Binding-site contacts:
Ligand atom C2 contacts residue ASN72 of chain 1.C at 2.5 Å.
Ligand atom C5 contacts residue ASN72 of chain 1.C at 3.7 Å.
Ligand atom C4 contacts residue ASN72 of chain 1.C at 4.3 Å.
Ligand atom O5 contacts residue ASN72 of chain 1.C at 2.4 Å (h-bond).
Ligand atom C7 contacts residue ASN72 of chain 1.C at 3.2 Å.
Ligand atom N2 contacts residue ASN72 of chain 1.C at 2.9 Å (h-bond).
Ligand atom C1 contacts residue THR74 of chain 1.C at 4.5 Å.
Ligand atom C8 contacts residue ASN72 of chain 1.C at 4.0 Å.
Ligand atom C3 contacts residue ASN72 of chain 1.C at 3.8 Å.
Ligand atom O7 contacts residue ASN72 of chain 1.C at 3.1 Å (h-bond).
Ligand atom C1 contacts residue ASN72 of chain 1.C at 1.5 Å.

Sequence of chain 1.C:
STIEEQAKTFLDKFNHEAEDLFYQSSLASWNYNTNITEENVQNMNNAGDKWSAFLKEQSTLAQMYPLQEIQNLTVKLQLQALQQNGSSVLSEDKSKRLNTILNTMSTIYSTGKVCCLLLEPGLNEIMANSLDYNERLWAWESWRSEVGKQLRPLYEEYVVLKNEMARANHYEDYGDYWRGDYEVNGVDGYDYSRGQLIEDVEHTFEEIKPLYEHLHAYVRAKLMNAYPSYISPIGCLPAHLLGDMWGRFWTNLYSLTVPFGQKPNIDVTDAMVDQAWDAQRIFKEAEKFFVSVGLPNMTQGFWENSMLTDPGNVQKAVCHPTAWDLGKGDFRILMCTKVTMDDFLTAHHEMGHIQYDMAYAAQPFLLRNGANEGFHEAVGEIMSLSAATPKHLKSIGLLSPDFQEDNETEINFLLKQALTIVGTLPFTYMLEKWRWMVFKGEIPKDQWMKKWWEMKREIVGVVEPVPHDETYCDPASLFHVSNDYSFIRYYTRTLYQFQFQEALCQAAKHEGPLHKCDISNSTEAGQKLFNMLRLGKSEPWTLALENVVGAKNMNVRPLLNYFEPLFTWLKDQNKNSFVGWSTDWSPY

This small molecule binds to this protein.
Small molecule (SMILES): CC(=O)N[C@@H]1[C@@H](O)[C@H](O)[C@@H](CO)O[C@H]1O